Binding-site contacts:
Ligand atom C4 contacts residue ASN282 of chain 1.A at 4.2 Å.
Ligand atom N2 contacts residue ASN282 of chain 1.A at 2.9 Å (h-bond).
Ligand atom C3 contacts residue ASN282 of chain 1.A at 3.8 Å.
Ligand atom O5 contacts residue ASN282 of chain 1.A at 2.4 Å (h-bond).
Ligand atom C2 contacts residue ASN282 of chain 1.A at 2.5 Å.
Ligand atom C1 contacts residue ASN282 of chain 1.A at 1.4 Å.
Ligand atom C7 contacts residue ASN282 of chain 1.A at 3.7 Å.
Ligand atom C8 contacts residue ASN282 of chain 1.A at 4.4 Å.
Ligand atom O7 contacts residue ASN282 of chain 1.A at 4.0 Å.
Ligand atom C8 contacts residue ASN280 of chain 1.A at 3.9 Å.
Ligand atom C5 contacts residue ASN282 of chain 1.A at 3.7 Å.

This small molecule binds to this protein.
Small molecule (SMILES): CC(=O)N[C@@H]1[C@@H](O)[C@H](O)[C@@H](CO)O[C@H]1O

Sequence of chain 1.A:
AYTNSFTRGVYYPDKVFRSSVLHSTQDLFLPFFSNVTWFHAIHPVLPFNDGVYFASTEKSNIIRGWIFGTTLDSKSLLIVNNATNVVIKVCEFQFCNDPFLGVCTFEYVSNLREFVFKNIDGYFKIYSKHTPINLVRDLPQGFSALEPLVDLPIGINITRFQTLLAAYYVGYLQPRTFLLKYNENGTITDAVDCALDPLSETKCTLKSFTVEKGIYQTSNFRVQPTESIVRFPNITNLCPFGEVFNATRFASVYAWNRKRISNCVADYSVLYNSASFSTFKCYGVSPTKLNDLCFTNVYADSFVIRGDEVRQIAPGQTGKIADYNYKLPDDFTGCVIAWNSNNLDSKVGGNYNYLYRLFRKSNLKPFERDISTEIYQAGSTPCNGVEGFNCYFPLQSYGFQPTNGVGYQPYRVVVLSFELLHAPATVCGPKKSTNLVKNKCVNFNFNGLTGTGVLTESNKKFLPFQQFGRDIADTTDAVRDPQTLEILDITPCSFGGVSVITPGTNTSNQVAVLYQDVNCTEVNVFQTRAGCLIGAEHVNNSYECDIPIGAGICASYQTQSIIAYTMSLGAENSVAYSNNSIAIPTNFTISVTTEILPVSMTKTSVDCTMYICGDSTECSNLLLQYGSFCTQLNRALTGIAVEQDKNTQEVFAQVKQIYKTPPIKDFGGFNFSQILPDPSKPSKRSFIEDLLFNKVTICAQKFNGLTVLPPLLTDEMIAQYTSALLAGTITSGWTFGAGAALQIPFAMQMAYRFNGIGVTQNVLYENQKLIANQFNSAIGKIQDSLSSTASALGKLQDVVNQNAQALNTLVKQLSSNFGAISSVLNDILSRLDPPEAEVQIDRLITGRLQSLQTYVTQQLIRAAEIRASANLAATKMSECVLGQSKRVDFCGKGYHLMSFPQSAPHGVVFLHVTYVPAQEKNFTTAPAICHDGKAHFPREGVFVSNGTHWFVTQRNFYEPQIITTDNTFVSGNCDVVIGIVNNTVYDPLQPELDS